Binding-site contacts:
Ligand atom O2A contacts residue GLU331 of chain 1.F at 3.8 Å.
Ligand atom O3' contacts residue THR241 of chain 1.F at 2.9 Å (h-bond).
Ligand atom PA contacts residue GLU331 of chain 1.F at 4.0 Å.
Ligand atom PG contacts residue GLU331 of chain 1.F at 3.4 Å.
Ligand atom N7 contacts residue GLN183 of chain 1.F at 3.5 Å (h-bond).
Ligand atom O3' contacts residue ASN242 of chain 1.F at 3.8 Å.
Ligand atom C8 contacts residue ILE148 of chain 1.F at 3.8 Å (hydrophobic).
Ligand atom N3 contacts residue MET320 of chain 1.F at 3.9 Å.
Ligand atom C4 contacts residue TYR185 of chain 1.F at 3.9 Å (hydrophobic).
Ligand atom C2 contacts residue LEU186 of chain 1.F at 3.8 Å (hydrophobic).
Ligand atom PB contacts residue MG1 of chain 1.X at 3.8 Å.
Ligand atom O3' contacts residue ASP200 of chain 1.F at 3.7 Å.
Ligand atom O2' contacts residue LEU240 of chain 1.F at 3.9 Å.
Ligand atom O3' contacts residue LEU240 of chain 1.F at 3.5 Å.
Ligand atom O2B contacts residue GLU331 of chain 1.F at 2.2 Å (salt-bridge).
Ligand atom O2A contacts residue LYS74 of chain 1.F at 3.4 Å (salt-bridge).
Ligand atom O3G contacts residue GLU331 of chain 1.F at 2.3 Å (salt-bridge).
Ligand atom O1G contacts residue MG1 of chain 1.X at 3.2 Å.
Ligand atom O1A contacts residue GLU331 of chain 1.F at 3.0 Å (salt-bridge).
Ligand atom O1G contacts residue ASN333 of chain 1.F at 3.6 Å.
Ligand atom O3G contacts residue ASP318 of chain 1.F at 3.0 Å (salt-bridge).
Ligand atom O1G contacts residue GLU331 of chain 1.F at 3.6 Å (salt-bridge).
Ligand atom O2B contacts residue MG1 of chain 1.X at 2.8 Å.
Ligand atom N1 contacts residue TYR185 of chain 1.F at 3.6 Å.
Ligand atom C2' contacts residue HIS239 of chain 1.F at 4.0 Å.
Ligand atom N1 contacts residue LEU186 of chain 1.F at 3.2 Å (h-bond).
Ligand atom N1 contacts residue MET320 of chain 1.F at 3.4 Å (h-bond).
Ligand atom PB contacts residue GLU331 of chain 1.F at 3.6 Å.
Ligand atom N3 contacts residue TYR185 of chain 1.F at 3.2 Å.
Ligand atom N6 contacts residue LYS184 of chain 1.F at 3.3 Å (salt-bridge).
Ligand atom O2B contacts residue LYS74 of chain 1.F at 3.2 Å (salt-bridge).
Ligand atom O2' contacts residue LYS198 of chain 1.F at 2.9 Å (salt-bridge).
Ligand atom C2 contacts residue MET320 of chain 1.F at 3.3 Å (hydrophobic).
Ligand atom N6 contacts residue GLN183 of chain 1.F at 3.4 Å (h-bond).
Ligand atom N3 contacts residue LYS198 of chain 1.F at 3.3 Å (salt-bridge).
Ligand atom C2 contacts residue TYR185 of chain 1.F at 3.2 Å (hydrophobic).
Ligand atom O2' contacts residue HIS239 of chain 1.F at 2.9 Å (h-bond).
Ligand atom O1B contacts residue MG1 of chain 1.X at 3.7 Å.
Ligand atom C1' contacts residue HIS239 of chain 1.F at 4.0 Å.
Ligand atom C2 contacts residue LYS198 of chain 1.F at 3.8 Å.

Sequence of chain 1.F:
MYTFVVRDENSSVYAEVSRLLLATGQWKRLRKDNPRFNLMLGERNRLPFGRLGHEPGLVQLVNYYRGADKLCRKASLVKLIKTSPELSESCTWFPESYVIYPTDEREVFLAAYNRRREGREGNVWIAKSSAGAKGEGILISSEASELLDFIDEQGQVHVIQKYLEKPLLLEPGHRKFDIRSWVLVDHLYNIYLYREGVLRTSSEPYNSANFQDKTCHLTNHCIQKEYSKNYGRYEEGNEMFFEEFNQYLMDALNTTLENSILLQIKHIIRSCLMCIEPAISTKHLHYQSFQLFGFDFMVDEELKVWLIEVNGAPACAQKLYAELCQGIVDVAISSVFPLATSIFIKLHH

This protein binds this small molecule.
Small molecule (SMILES): Nc1ncnc2c1ncn2[C@@H]1O[C@H](CO[P](=O)(O)O[P](=O)(O)CP(=O)(O)O)[C@@H](O)[C@H]1O